This protein binds this small molecule.
Small molecule (SMILES): CC(=O)N[C@@H]1[C@@H](O)[C@H](O)[C@@H](CO)O[C@H]1O

Binding-site contacts:
Ligand atom C8 contacts residue GLU177 of chain 1.G at 4.1 Å.
Ligand atom C8 contacts residue ASN179 of chain 1.G at 4.4 Å.
Ligand atom O6 contacts residue TYR198 of chain 1.G at 3.9 Å.
Ligand atom O4 contacts residue LYS303 of chain 1.G at 4.2 Å.
Ligand atom O6 contacts residue GLU200 of chain 1.G at 3.3 Å (salt-bridge).
Ligand atom C7 contacts residue ASN179 of chain 1.G at 3.3 Å.
Ligand atom O5 contacts residue ASN305 of chain 1.G at 4.0 Å.
Ligand atom O5 contacts residue THR181 of chain 1.G at 4.2 Å.
Ligand atom C6 contacts residue TYR198 of chain 1.G at 4.0 Å (hydrophobic).
Ligand atom O3 contacts residue ASN179 of chain 1.G at 4.5 Å.
Ligand atom C5 contacts residue LYS303 of chain 1.G at 4.4 Å.
Ligand atom N2 contacts residue ASN179 of chain 1.G at 2.7 Å (h-bond).
Ligand atom N2 contacts residue VAL307 of chain 1.G at 4.4 Å.
Ligand atom C1 contacts residue ASN305 of chain 1.G at 3.6 Å.
Ligand atom C5 contacts residue ASN179 of chain 1.G at 3.6 Å.
Ligand atom C8 contacts residue VAL307 of chain 1.G at 3.8 Å (hydrophobic).
Ligand atom O7 contacts residue ASN179 of chain 1.G at 3.6 Å.
Ligand atom O5 contacts residue ASN179 of chain 1.G at 2.3 Å (h-bond).
Ligand atom C2 contacts residue ASN179 of chain 1.G at 2.1 Å.
Ligand atom C4 contacts residue ASN179 of chain 1.G at 4.0 Å.
Ligand atom C1 contacts residue ASN179 of chain 1.G at 1.4 Å.
Ligand atom C5 contacts residue ASN305 of chain 1.G at 4.4 Å.
Ligand atom C6 contacts residue THR181 of chain 1.G at 4.2 Å.
Ligand atom O5 contacts residue GLU200 of chain 1.G at 3.9 Å.
Ligand atom C3 contacts residue ASN179 of chain 1.G at 3.5 Å.

Sequence of chain 1.G:
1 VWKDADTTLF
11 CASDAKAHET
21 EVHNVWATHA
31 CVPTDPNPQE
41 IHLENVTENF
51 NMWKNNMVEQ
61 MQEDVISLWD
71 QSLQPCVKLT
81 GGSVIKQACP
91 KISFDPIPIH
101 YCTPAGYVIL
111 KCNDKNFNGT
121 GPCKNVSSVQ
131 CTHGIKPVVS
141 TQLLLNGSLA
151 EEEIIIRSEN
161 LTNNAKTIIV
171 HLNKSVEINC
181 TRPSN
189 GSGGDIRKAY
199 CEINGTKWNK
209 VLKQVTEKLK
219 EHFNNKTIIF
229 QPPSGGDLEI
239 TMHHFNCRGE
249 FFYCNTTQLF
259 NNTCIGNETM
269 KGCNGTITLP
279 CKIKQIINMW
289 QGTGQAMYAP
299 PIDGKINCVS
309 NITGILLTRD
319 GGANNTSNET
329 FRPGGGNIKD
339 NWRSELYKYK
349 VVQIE